This small molecule binds to this protein.
Small molecule (SMILES): CC(=O)N[C@H]1[C@H](O[C@H]2[C@H](O)[C@@H](NC(C)=O)CO[C@@H]2CO)O[C@H](CO)[C@@H](O[C@@H]2O[C@H](CO)[C@@H](O)[C@H](O[C@H]3O[C@H](CO)[C@@H](O)[C@H](O)[C@@H]3O[C@H]3O[C@H](CO)[C@@H](O)[C@H](O)[C@@H]3O[C@H]3O[C@H](CO)[C@@H](O)[C@H](O[C@H]4O[C@H](CO)[C@@H](O)[C@H](O[C@H]5O[C@H](CO)[C@@H](O)[C@H](O)[C@H]5O[C@H]5O[C@H](CO)[C@@H](O)[C@H](O)[C@H]5O)[C@H]4O)[C@@H]3O)[C@@H]2O)[C@@H]1O

Sequence of chain 1.Q:
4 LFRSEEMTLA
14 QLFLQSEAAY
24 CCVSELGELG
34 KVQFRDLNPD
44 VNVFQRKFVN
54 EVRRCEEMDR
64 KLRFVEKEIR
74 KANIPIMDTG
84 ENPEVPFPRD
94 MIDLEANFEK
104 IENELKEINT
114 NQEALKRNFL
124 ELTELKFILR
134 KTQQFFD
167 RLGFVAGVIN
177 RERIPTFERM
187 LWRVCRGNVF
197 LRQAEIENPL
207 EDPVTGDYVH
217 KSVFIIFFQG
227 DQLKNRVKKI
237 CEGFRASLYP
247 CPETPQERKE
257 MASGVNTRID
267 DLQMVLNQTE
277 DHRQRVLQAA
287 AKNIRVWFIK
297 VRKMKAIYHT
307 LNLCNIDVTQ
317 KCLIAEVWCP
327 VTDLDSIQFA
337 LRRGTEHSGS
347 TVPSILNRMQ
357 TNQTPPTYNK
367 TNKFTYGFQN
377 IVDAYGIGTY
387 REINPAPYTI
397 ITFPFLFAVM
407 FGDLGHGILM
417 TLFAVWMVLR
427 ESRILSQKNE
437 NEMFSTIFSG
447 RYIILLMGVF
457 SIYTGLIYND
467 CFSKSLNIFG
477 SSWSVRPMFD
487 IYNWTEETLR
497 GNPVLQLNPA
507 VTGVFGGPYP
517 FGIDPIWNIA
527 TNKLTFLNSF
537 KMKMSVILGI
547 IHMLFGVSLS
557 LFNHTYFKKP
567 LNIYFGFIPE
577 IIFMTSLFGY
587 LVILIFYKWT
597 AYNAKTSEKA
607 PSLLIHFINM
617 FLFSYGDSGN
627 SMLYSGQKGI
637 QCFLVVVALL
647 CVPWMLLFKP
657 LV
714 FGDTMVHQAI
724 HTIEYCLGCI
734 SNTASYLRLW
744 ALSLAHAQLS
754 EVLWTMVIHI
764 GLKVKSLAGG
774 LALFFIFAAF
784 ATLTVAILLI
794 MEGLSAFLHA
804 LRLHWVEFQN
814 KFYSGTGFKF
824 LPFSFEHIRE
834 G

Sequence of chain 1.T:
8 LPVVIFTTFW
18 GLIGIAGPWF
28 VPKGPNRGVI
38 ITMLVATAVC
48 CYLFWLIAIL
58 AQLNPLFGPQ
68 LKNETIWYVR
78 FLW

Binding-site contacts:
Ligand atom C6 contacts residue MAN1 of chain 1.HA at 2.7 Å.
Ligand atom C6 contacts residue TRP490 of chain 1.Q at 3.0 Å (hydrophobic).
Ligand atom C6 contacts residue PHE64 of chain 1.T at 2.8 Å (hydrophobic).
Ligand atom O6 contacts residue PRO607 of chain 1.Q at 2.9 Å (h-bond).
Ligand atom O6 contacts residue MAN1 of chain 1.HA at 1.6 Å.
Ligand atom C3 contacts residue GLU493 of chain 1.Q at 2.7 Å.
Ligand atom O6 contacts residue PHE64 of chain 1.T at 2.7 Å.
Ligand atom C6 contacts residue GLN502 of chain 1.Q at 3.2 Å.
Ligand atom C3 contacts residue WJP1 of chain 1.KA at 2.9 Å.
Ligand atom N2 contacts residue SER535 of chain 1.Q at 3.2 Å.
Ligand atom C8 contacts residue PHE64 of chain 1.T at 3.1 Å (hydrophobic).
Ligand atom C8 contacts residue THR531 of chain 1.Q at 3.4 Å.
Ligand atom C1 contacts residue WJP1 of chain 1.KA at 2.3 Å.
Ligand atom C8 contacts residue SER535 of chain 1.Q at 2.7 Å.
Ligand atom C6 contacts residue LYS594 of chain 1.Q at 3.4 Å.
Ligand atom O2 contacts residue GLU604 of chain 1.Q at 2.2 Å.
Ligand atom N2 contacts residue WJP1 of chain 1.KA at 2.9 Å (h-bond).
Ligand atom O5 contacts residue PHE64 of chain 1.T at 3.5 Å.
Ligand atom C1 contacts residue LYS594 of chain 1.Q at 3.4 Å.
Ligand atom C4 contacts residue GLU493 of chain 1.Q at 3.5 Å.
Ligand atom C5 contacts residue LYS594 of chain 1.Q at 3.4 Å.
Ligand atom C2 contacts residue WJP1 of chain 1.KA at 2.8 Å.
Ligand atom O4 contacts residue GLU493 of chain 1.Q at 3.1 Å (salt-bridge).
Ligand atom O6 contacts residue LEU63 of chain 1.T at 3.4 Å (h-bond).
Ligand atom O7 contacts residue SER535 of chain 1.Q at 3.1 Å (h-bond).
Ligand atom O3 contacts residue GLU493 of chain 1.Q at 1.8 Å.
Ligand atom O5 contacts residue LYS594 of chain 1.Q at 2.6 Å (salt-bridge).
Ligand atom O3 contacts residue PHE64 of chain 1.T at 2.6 Å.
Ligand atom O4 contacts residue GLY497 of chain 1.Q at 2.9 Å (h-bond).
Ligand atom O6 contacts residue LYS594 of chain 1.Q at 3.1 Å (salt-bridge).
Ligand atom O3 contacts residue GLY497 of chain 1.Q at 2.6 Å.
Ligand atom C5 contacts residue WJP1 of chain 1.KA at 3.1 Å.
Ligand atom O4 contacts residue LEU503 of chain 1.Q at 2.4 Å (h-bond).
Ligand atom C6 contacts residue ALA600 of chain 1.Q at 3.5 Å (hydrophobic).
Ligand atom C7 contacts residue SER535 of chain 1.Q at 2.9 Å.
Ligand atom O6 contacts residue ALA606 of chain 1.Q at 3.4 Å (h-bond).
Ligand atom O6 contacts residue TRP490 of chain 1.Q at 3.4 Å.
Ligand atom C3 contacts residue GLY497 of chain 1.Q at 3.3 Å.
Ligand atom O4 contacts residue GLN502 of chain 1.Q at 3.2 Å (h-bond).
Ligand atom O5 contacts residue WJP1 of chain 1.KA at 3.1 Å (h-bond).